Sequence of chain 1.A:
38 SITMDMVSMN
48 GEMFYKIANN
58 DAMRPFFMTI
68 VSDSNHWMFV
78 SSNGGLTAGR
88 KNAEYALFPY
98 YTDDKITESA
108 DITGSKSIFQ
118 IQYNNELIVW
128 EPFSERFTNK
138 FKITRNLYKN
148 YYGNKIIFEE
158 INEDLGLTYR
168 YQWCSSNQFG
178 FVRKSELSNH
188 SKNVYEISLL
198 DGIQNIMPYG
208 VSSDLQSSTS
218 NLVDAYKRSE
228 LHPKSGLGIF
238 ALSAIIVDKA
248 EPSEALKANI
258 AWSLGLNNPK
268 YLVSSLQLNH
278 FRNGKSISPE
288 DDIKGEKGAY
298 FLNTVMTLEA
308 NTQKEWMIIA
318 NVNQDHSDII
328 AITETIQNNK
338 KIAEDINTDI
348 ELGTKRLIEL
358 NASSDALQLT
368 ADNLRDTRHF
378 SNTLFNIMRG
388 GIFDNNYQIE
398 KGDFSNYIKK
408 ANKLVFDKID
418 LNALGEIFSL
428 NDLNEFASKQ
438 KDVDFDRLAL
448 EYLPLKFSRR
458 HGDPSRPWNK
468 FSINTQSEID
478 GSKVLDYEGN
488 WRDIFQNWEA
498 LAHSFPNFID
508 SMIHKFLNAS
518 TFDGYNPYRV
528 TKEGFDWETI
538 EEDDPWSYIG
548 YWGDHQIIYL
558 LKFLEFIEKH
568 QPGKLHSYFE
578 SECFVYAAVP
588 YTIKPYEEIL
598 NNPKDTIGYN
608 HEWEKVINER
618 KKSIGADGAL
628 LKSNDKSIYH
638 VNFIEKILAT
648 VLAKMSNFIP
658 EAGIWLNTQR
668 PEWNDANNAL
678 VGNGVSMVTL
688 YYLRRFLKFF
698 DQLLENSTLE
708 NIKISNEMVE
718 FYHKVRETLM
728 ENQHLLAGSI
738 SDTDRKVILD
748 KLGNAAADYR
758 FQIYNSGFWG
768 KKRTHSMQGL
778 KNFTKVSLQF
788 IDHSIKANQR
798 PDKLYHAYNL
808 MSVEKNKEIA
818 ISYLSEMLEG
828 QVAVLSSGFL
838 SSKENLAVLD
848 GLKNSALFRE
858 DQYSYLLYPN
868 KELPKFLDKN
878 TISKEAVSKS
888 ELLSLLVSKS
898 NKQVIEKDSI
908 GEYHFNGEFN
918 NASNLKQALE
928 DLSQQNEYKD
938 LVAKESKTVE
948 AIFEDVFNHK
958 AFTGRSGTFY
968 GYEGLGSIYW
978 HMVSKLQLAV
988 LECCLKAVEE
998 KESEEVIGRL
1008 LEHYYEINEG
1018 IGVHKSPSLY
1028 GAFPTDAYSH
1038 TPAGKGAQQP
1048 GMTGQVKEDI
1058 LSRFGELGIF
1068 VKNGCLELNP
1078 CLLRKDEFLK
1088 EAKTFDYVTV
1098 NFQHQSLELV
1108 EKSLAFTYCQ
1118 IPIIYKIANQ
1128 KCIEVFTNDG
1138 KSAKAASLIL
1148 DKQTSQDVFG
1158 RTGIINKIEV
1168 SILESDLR

Binding-site contacts:
Ligand atom O3 contacts residue GLU1009 of chain 1.A at 3.5 Å (salt-bridge).
Ligand atom O3 contacts residue GLU1016 of chain 1.A at 3.5 Å.
Ligand atom C6 contacts residue TYR860 of chain 1.A at 3.4 Å (hydrophobic).
Ligand atom C4 contacts residue GLU857 of chain 1.A at 3.3 Å.
Ligand atom C4 contacts residue TYR1012 of chain 1.A at 3.7 Å (hydrophobic).
Ligand atom C4 contacts residue GLU1016 of chain 1.A at 3.4 Å.
Ligand atom O4 contacts residue GLU857 of chain 1.A at 2.6 Å (salt-bridge).
Ligand atom C6 contacts residue GLU1002 of chain 1.A at 3.9 Å.
Ligand atom O3 contacts residue GLY1005 of chain 1.A at 3.5 Å.
Ligand atom O4 contacts residue GLU1016 of chain 1.A at 3.0 Å (salt-bridge).
Ligand atom O5 contacts residue ARG1081 of chain 1.A at 3.9 Å.
Ligand atom O5 contacts residue GLU1002 of chain 1.A at 3.8 Å.
Ligand atom C2 contacts residue TYR1012 of chain 1.A at 3.9 Å (hydrophobic).
Ligand atom O2 contacts residue GLU1013 of chain 1.A at 2.7 Å (salt-bridge).
Ligand atom O3 contacts residue TYR1012 of chain 1.A at 3.3 Å.
Ligand atom C6 contacts residue GLU1001 of chain 1.A at 3.7 Å.
Ligand atom O5 contacts residue TYR1012 of chain 1.A at 3.8 Å.
Ligand atom O6 contacts residue ARG1081 of chain 1.A at 2.7 Å (salt-bridge).
Ligand atom C6 contacts residue GLU1016 of chain 1.A at 3.8 Å.
Ligand atom C3 contacts residue LYS850 of chain 1.A at 3.9 Å.
Ligand atom C2 contacts residue GLU1013 of chain 1.A at 3.6 Å.
Ligand atom C6 contacts residue GLU857 of chain 1.A at 3.6 Å.
Ligand atom C6 contacts residue ARG1175 of chain 1.A at 3.5 Å.
Ligand atom O5 contacts residue GLU1016 of chain 1.A at 3.6 Å.
Ligand atom C4 contacts residue GLU1001 of chain 1.A at 3.7 Å.
Ligand atom O2 contacts residue GLU1009 of chain 1.A at 2.6 Å (salt-bridge).
Ligand atom C2 contacts residue LYS850 of chain 1.A at 3.6 Å.
Ligand atom O5 contacts residue GLY1005 of chain 1.A at 3.3 Å.
Ligand atom C6 contacts residue ARG1081 of chain 1.A at 3.5 Å.
Ligand atom O4 contacts residue GLU1001 of chain 1.A at 3.8 Å.
Ligand atom O6 contacts residue ARG1175 of chain 1.A at 2.6 Å (salt-bridge).
Ligand atom O5 contacts residue TYR860 of chain 1.A at 3.8 Å.
Ligand atom O3 contacts residue LYS850 of chain 1.A at 3.0 Å (salt-bridge).
Ligand atom O2 contacts residue LYS850 of chain 1.A at 3.1 Å (salt-bridge).
Ligand atom C2 contacts residue GLU1009 of chain 1.A at 3.4 Å.
Ligand atom O6 contacts residue GLU1001 of chain 1.A at 2.6 Å (salt-bridge).
Ligand atom O4 contacts residue TYR860 of chain 1.A at 3.8 Å.
Ligand atom O6 contacts residue TYR860 of chain 1.A at 3.8 Å.
Ligand atom O3 contacts residue GLU1013 of chain 1.A at 3.5 Å (salt-bridge).
Ligand atom C2 contacts residue GLY1005 of chain 1.A at 3.7 Å.

The small molecule below binds the protein below.
Small molecule (SMILES): OC[C@H]1O[C@@H](O[C@@H]2[C@@H](O)[C@H](O[C@@H]3[C@@H](O)[C@H](O[C@@H]4[C@@H](O)[C@H](O[C@@H]5[C@@H](O)[C@H](O[C@@H]6[C@@H](O)[C@H](O)O[C@H](CO)[C@H]6O)O[C@H](CO)[C@H]5O)O[C@H](CO)[C@H]4O)O[C@H](CO)[C@H]3O)O[C@H](CO)[C@H]2O)[C@H](O)[C@@H](O)[C@@H]1O